The small molecule below binds the protein below.
Small molecule (SMILES): NCC[C@H](N)C(=O)O

Binding-site contacts:
Ligand atom OXT contacts residue ZN1 of chain 1.M at 2.0 Å.
Ligand atom C contacts residue GLU216 of chain 1.A at 3.6 Å.
Ligand atom OXT contacts residue SER152 of chain 1.A at 4.3 Å.
Ligand atom OXT contacts residue HIS151 of chain 1.A at 4.0 Å.
Ligand atom N contacts residue HIS65 of chain 1.A at 4.2 Å.
Ligand atom O contacts residue PHE159 of chain 1.A at 4.3 Å.
Ligand atom OXT contacts residue GLU68 of chain 1.A at 4.1 Å.
Ligand atom OXT contacts residue GLU216 of chain 1.A at 3.3 Å (salt-bridge).
Ligand atom CG contacts residue GLU194 of chain 1.A at 2.4 Å.
Ligand atom O contacts residue ZN1 of chain 1.M at 3.8 Å.
Ligand atom CA contacts residue GLU194 of chain 1.A at 4.4 Å.
Ligand atom N contacts residue ASN117 of chain 1.A at 4.2 Å.
Ligand atom CA contacts residue GLU216 of chain 1.A at 4.1 Å.
Ligand atom O contacts residue GLU216 of chain 1.A at 4.0 Å.
Ligand atom C contacts residue ZN1 of chain 1.M at 3.2 Å.
Ligand atom CA contacts residue ZN1 of chain 1.M at 4.4 Å.
Ligand atom OXT contacts residue ARG107 of chain 1.A at 3.9 Å.
Ligand atom ND contacts residue LEU192 of chain 1.A at 4.5 Å.
Ligand atom OXT contacts residue HIS65 of chain 1.A at 3.8 Å.
Ligand atom CB contacts residue GLU194 of chain 1.A at 3.7 Å.
Ligand atom C contacts residue ARG107 of chain 1.A at 4.0 Å.
Ligand atom CA contacts residue ARG107 of chain 1.A at 4.4 Å.
Ligand atom CB contacts residue GLU216 of chain 1.A at 3.3 Å.
Ligand atom N contacts residue ARG107 of chain 1.A at 3.9 Å.
Ligand atom ND contacts residue GLU194 of chain 1.A at 1.3 Å (salt-bridge).
Ligand atom CG contacts residue LEU192 of chain 1.A at 4.5 Å (hydrophobic).
Ligand atom N contacts residue GLU194 of chain 1.A at 4.5 Å.
Ligand atom O contacts residue LEU157 of chain 1.A at 4.0 Å.
Ligand atom O contacts residue ARG107 of chain 1.A at 4.0 Å.

Sequence of chain 1.A:
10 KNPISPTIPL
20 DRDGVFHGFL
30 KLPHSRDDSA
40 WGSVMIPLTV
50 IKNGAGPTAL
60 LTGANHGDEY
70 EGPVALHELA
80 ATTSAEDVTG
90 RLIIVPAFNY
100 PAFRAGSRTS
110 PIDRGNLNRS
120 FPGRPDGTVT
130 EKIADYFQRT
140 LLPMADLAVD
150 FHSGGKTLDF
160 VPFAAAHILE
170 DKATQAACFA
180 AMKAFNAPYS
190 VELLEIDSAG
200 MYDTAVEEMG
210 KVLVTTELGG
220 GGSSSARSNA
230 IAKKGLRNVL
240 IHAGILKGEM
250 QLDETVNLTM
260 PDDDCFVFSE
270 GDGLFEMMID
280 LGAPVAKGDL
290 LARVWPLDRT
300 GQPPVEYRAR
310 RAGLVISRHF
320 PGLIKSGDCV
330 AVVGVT